Binding-site contacts:
Ligand atom CAC contacts residue MET767 of chain 1.A at 3.7 Å (hydrophobic).
Ligand atom OAU contacts residue ASP778 of chain 1.A at 4.0 Å.
Ligand atom OAU contacts residue ILE777 of chain 1.A at 3.2 Å.
Ligand atom CAB contacts residue PHE682 of chain 1.A at 3.9 Å (hydrophobic).
Ligand atom CAW contacts residue LYS648 of chain 1.A at 3.0 Å.
Ligand atom NAG contacts residue GLU695 of chain 1.A at 3.9 Å.
Ligand atom CAD contacts residue MET767 of chain 1.A at 3.7 Å (hydrophobic).
Ligand atom CAY contacts residue ASP701 of chain 1.A at 4.0 Å.
Ligand atom CAX contacts residue LYS648 of chain 1.A at 3.7 Å.
Ligand atom NAA contacts residue GLU695 of chain 1.A at 3.7 Å.
Ligand atom CAO contacts residue ILE777 of chain 1.A at 3.7 Å (hydrophobic).
Ligand atom CAH contacts residue ILE777 of chain 1.A at 3.8 Å (hydrophobic).
Ligand atom CAP contacts residue ILE777 of chain 1.A at 3.6 Å (hydrophobic).
Ligand atom CAB contacts residue GLU695 of chain 1.A at 3.2 Å.
Ligand atom CAV contacts residue ASP778 of chain 1.A at 3.4 Å.
Ligand atom CAI contacts residue MET767 of chain 1.A at 4.0 Å (hydrophobic).
Ligand atom CAQ contacts residue VAL694 of chain 1.A at 3.7 Å (hydrophobic).
Ligand atom CAQ contacts residue ILE777 of chain 1.A at 3.3 Å (hydrophobic).
Ligand atom CAE contacts residue MET767 of chain 1.A at 3.6 Å (hydrophobic).
Ligand atom NAR contacts residue ASP656 of chain 1.A at 4.0 Å.
Ligand atom CAW contacts residue GLU651 of chain 1.A at 3.8 Å.
Ligand atom OAS contacts residue PHE622 of chain 1.A at 3.8 Å.
Ligand atom CAV contacts residue LYS648 of chain 1.A at 3.1 Å.
Ligand atom CAX contacts residue ILE777 of chain 1.A at 3.8 Å (hydrophobic).
Ligand atom CAK contacts residue MET767 of chain 1.A at 4.0 Å (hydrophobic).
Ligand atom CAD contacts residue SER700 of chain 1.A at 3.5 Å.
Ligand atom NAR contacts residue ILE777 of chain 1.A at 3.4 Å (h-bond).
Ligand atom CAC contacts residue SER700 of chain 1.A at 3.6 Å.
Ligand atom CAH contacts residue PHE682 of chain 1.A at 3.7 Å (hydrophobic).
Ligand atom CAB contacts residue VAL697 of chain 1.A at 3.6 Å (hydrophobic).
Ligand atom CAW contacts residue ASP778 of chain 1.A at 3.1 Å.
Ligand atom NAL contacts residue MET646 of chain 1.A at 3.8 Å.
Ligand atom NAA contacts residue VAL697 of chain 1.A at 3.2 Å (h-bond).
Ligand atom CAD contacts residue VAL697 of chain 1.A at 3.6 Å (hydrophobic).
Ligand atom CAF contacts residue MET767 of chain 1.A at 4.0 Å (hydrophobic).
Ligand atom CAV contacts residue ILE777 of chain 1.A at 4.0 Å (hydrophobic).
Ligand atom CAX contacts residue ASP656 of chain 1.A at 3.4 Å.
Ligand atom NAG contacts residue ILE777 of chain 1.A at 3.8 Å.
Ligand atom CAP contacts residue LYS648 of chain 1.A at 4.0 Å.
Ligand atom CAH contacts residue GLU695 of chain 1.A at 3.3 Å.

This small molecule binds to this protein.
Small molecule (SMILES): COc1ccc2c(nc(NC(=O)c3cccnc3)[n+]3cc[nH]c23)c1OC

Sequence of chain 1.A:
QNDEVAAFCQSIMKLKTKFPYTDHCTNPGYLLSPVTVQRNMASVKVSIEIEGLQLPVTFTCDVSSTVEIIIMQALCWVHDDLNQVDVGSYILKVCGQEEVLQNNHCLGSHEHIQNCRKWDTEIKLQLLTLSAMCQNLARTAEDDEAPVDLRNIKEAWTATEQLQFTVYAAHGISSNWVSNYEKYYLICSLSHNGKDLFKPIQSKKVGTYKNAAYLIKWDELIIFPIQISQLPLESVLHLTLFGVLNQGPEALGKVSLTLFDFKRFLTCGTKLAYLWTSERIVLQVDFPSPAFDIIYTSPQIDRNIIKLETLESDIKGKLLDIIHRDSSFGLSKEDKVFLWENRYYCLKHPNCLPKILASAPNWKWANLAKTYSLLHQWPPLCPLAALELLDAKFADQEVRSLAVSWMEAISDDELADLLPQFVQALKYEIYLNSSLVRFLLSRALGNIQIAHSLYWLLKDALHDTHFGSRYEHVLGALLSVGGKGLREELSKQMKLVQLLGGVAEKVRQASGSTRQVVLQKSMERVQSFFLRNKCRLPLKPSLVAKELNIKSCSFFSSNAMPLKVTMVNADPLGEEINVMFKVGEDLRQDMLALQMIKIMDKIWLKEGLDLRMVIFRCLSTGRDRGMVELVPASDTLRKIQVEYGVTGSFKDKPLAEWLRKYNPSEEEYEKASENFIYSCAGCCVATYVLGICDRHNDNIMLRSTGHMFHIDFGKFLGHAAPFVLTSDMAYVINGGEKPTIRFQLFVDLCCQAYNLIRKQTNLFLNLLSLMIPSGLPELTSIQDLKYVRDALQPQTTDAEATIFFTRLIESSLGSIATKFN